Sequence of chain 1.F:
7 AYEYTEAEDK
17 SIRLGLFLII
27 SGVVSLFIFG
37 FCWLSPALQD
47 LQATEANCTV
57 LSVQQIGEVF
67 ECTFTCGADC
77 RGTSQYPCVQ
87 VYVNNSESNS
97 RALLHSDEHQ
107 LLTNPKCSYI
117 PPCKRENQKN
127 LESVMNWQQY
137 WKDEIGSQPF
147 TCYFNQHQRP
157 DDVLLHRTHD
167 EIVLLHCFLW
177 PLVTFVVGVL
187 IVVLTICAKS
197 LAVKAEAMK

The small molecule below binds the protein below.
Small molecule (SMILES): CC(C)CCC[C@@H](C)[C@H]1CC[C@H]2[C@@H]3CC=C4C[C@@H](O)CC[C@]4(C)[C@H]3CC[C@]12C

Binding-site contacts:
Ligand atom C16 contacts residue TRP23 of chain 1.E at 4.2 Å (hydrophobic).
Ligand atom C14 contacts residue TRP23 of chain 1.E at 4.1 Å (hydrophobic).
Ligand atom C17 contacts residue TRP176 of chain 1.F at 4.5 Å (hydrophobic).
Ligand atom C16 contacts residue POV1 of chain 1.VB at 3.8 Å.
Ligand atom C13 contacts residue TRP23 of chain 1.E at 4.2 Å (hydrophobic).
Ligand atom C15 contacts residue POV1 of chain 1.VB at 3.8 Å.
Ligand atom C17 contacts residue TRP23 of chain 1.E at 3.8 Å (hydrophobic).
Ligand atom C18 contacts residue TRP176 of chain 1.F at 3.6 Å (hydrophobic).
Ligand atom C21 contacts residue TRP22 of chain 1.E at 4.2 Å (hydrophobic).
Ligand atom C18 contacts residue HIS172 of chain 1.F at 4.0 Å.
Ligand atom C20 contacts residue TRP176 of chain 1.F at 3.8 Å (hydrophobic).
Ligand atom C12 contacts residue TRP22 of chain 1.E at 4.3 Å (hydrophobic).
Ligand atom C15 contacts residue TRP23 of chain 1.E at 4.3 Å (hydrophobic).
Ligand atom C9 contacts residue TRP23 of chain 1.E at 4.1 Å (hydrophobic).
Ligand atom C12 contacts residue TRP23 of chain 1.E at 4.0 Å (hydrophobic).
Ligand atom C16 contacts residue TRP176 of chain 1.F at 4.4 Å (hydrophobic).
Ligand atom C1 contacts residue TRP23 of chain 1.E at 3.8 Å (hydrophobic).
Ligand atom C25 contacts residue TRP176 of chain 1.F at 4.1 Å (hydrophobic).
Ligand atom C22 contacts residue TRP176 of chain 1.F at 3.6 Å (hydrophobic).
Ligand atom C24 contacts residue POV1 of chain 1.VB at 3.8 Å.

Sequence of chain 1.E:
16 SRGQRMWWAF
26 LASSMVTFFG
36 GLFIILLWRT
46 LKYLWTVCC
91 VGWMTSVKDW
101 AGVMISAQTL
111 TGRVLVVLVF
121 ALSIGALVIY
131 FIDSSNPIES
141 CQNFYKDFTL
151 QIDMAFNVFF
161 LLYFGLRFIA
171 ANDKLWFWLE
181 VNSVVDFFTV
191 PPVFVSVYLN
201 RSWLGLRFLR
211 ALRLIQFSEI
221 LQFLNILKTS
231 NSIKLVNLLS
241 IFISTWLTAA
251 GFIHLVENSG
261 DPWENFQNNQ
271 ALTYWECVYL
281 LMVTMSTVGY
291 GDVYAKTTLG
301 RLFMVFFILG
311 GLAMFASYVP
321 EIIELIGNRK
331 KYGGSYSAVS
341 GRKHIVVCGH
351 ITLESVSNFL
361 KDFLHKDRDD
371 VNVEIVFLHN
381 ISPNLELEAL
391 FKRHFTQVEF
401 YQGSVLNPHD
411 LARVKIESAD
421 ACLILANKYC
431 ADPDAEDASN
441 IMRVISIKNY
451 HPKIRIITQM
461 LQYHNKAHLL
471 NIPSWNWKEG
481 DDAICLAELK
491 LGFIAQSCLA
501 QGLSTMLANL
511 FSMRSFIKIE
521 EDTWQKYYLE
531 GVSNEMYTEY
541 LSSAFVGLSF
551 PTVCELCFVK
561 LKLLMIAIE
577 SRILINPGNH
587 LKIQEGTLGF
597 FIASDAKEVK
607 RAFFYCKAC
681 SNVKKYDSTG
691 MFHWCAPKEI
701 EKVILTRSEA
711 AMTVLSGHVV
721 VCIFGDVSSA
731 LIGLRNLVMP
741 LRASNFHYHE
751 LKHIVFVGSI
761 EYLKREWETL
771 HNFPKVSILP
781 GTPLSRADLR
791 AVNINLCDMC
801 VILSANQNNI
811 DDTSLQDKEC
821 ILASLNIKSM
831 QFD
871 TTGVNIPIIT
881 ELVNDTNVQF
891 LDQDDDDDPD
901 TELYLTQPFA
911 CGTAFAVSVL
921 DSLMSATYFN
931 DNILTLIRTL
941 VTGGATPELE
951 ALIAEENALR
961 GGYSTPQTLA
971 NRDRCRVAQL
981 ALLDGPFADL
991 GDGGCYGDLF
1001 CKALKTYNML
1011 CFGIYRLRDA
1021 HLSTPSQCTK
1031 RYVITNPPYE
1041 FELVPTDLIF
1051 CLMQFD